Sequence of chain 1.D:
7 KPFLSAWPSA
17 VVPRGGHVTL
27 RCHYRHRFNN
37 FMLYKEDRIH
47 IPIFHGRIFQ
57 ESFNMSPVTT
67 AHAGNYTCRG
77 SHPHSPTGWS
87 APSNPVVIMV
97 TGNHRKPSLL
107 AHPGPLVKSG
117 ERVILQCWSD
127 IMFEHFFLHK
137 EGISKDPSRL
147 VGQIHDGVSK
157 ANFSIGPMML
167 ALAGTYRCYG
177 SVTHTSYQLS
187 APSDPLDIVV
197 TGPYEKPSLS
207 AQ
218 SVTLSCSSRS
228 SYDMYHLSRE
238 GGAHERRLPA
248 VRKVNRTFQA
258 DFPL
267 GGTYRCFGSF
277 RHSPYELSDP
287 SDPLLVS

The protein below binds the small molecule below.
Small molecule (SMILES): CC(=O)N[C@@H]1[C@@H](O)[C@H](O)[C@@H](CO)O[C@H]1O

Binding-site contacts:
Ligand atom C5 contacts residue ASN71 of chain 1.D at 3.5 Å.
Ligand atom C2 contacts residue ASN71 of chain 1.D at 2.4 Å.
Ligand atom O6 contacts residue ASN71 of chain 1.D at 4.2 Å.
Ligand atom C7 contacts residue VAL93 of chain 1.D at 3.9 Å (hydrophobic).
Ligand atom C1 contacts residue VAL93 of chain 1.D at 4.3 Å (hydrophobic).
Ligand atom N2 contacts residue VAL93 of chain 1.D at 3.7 Å.
Ligand atom C7 contacts residue ASN71 of chain 1.D at 3.7 Å.
Ligand atom C1 contacts residue PRO91 of chain 1.D at 3.9 Å (hydrophobic).
Ligand atom C4 contacts residue ASN71 of chain 1.D at 4.0 Å.
Ligand atom O5 contacts residue PRO91 of chain 1.D at 3.9 Å.
Ligand atom O7 contacts residue ASN71 of chain 1.D at 3.8 Å.
Ligand atom O6 contacts residue GLU42 of chain 1.D at 4.3 Å.
Ligand atom C3 contacts residue ASN71 of chain 1.D at 3.6 Å.
Ligand atom O5 contacts residue ASN71 of chain 1.D at 2.1 Å (h-bond).
Ligand atom C5 contacts residue PRO91 of chain 1.D at 4.0 Å (hydrophobic).
Ligand atom N2 contacts residue ASN71 of chain 1.D at 3.0 Å (h-bond).
Ligand atom O7 contacts residue TYR183 of chain 1.D at 3.8 Å.
Ligand atom C6 contacts residue ASN71 of chain 1.D at 4.5 Å.
Ligand atom C7 contacts residue TYR183 of chain 1.D at 4.5 Å (hydrophobic).
Ligand atom O5 contacts residue GLU42 of chain 1.D at 4.3 Å.
Ligand atom C1 contacts residue ASN71 of chain 1.D at 1.4 Å.
Ligand atom C8 contacts residue VAL93 of chain 1.D at 3.7 Å (hydrophobic).